Binding-site contacts:
Ligand atom C6 contacts residue ASN155 of chain 2.A at 4.0 Å.
Ligand atom C7 contacts residue PHE4 of chain 2.A at 3.5 Å (hydrophobic).
Ligand atom C4 contacts residue ASN155 of chain 2.A at 4.3 Å.
Ligand atom C4 contacts residue ASN6 of chain 2.A at 4.3 Å.
Ligand atom C5 contacts residue ASN155 of chain 2.A at 3.6 Å.
Ligand atom N2 contacts residue ASN155 of chain 2.A at 4.4 Å.
Ligand atom C7 contacts residue ASN6 of chain 2.A at 3.1 Å.
Ligand atom C3 contacts residue ASN155 of chain 2.A at 3.8 Å.
Ligand atom O7 contacts residue PHE4 of chain 2.A at 4.2 Å.
Ligand atom O5 contacts residue ASN6 of chain 2.A at 2.4 Å (h-bond).
Ligand atom C7 contacts residue ASP3 of chain 2.A at 4.3 Å.
Ligand atom O6 contacts residue HIS154 of chain 2.A at 4.5 Å.
Ligand atom O5 contacts residue ASN155 of chain 2.A at 4.1 Å.
Ligand atom O6 contacts residue ASN155 of chain 2.A at 3.7 Å.
Ligand atom C2 contacts residue ASN6 of chain 2.A at 2.5 Å.
Ligand atom N2 contacts residue PHE4 of chain 2.A at 4.0 Å.
Ligand atom C8 contacts residue ASP3 of chain 2.A at 3.3 Å.
Ligand atom C1 contacts residue ASN155 of chain 2.A at 3.5 Å.
Ligand atom C8 contacts residue ASN6 of chain 2.A at 4.4 Å.
Ligand atom C5 contacts residue ASN6 of chain 2.A at 3.7 Å.
Ligand atom C3 contacts residue ASN6 of chain 2.A at 3.8 Å.
Ligand atom C8 contacts residue PHE4 of chain 2.A at 3.0 Å (hydrophobic).
Ligand atom C2 contacts residue ASN155 of chain 2.A at 4.2 Å.
Ligand atom N2 contacts residue ASN6 of chain 2.A at 3.0 Å (h-bond).
Ligand atom N2 contacts residue ASP3 of chain 2.A at 4.2 Å.
Ligand atom O7 contacts residue ASN6 of chain 2.A at 2.7 Å (h-bond).
Ligand atom O6 contacts residue ASN6 of chain 2.A at 4.3 Å.
Ligand atom C1 contacts residue ASN6 of chain 2.A at 1.6 Å.

The small molecule below binds the protein below.
Small molecule (SMILES): CC(=O)N[C@@H]1[C@@H](O)[C@H](O)[C@@H](CO)O[C@H]1O

Sequence of chain 2.A:
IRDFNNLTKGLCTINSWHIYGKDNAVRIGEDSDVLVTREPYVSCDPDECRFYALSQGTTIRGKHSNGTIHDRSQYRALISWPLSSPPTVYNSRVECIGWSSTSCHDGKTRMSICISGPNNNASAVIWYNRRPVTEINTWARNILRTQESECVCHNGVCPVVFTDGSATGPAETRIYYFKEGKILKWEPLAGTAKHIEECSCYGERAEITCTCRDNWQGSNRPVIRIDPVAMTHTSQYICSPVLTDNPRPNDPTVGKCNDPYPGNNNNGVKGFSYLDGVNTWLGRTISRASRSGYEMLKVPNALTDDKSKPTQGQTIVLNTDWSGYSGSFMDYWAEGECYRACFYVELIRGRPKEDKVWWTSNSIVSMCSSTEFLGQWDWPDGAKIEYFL